Sequence of chain 1.A:
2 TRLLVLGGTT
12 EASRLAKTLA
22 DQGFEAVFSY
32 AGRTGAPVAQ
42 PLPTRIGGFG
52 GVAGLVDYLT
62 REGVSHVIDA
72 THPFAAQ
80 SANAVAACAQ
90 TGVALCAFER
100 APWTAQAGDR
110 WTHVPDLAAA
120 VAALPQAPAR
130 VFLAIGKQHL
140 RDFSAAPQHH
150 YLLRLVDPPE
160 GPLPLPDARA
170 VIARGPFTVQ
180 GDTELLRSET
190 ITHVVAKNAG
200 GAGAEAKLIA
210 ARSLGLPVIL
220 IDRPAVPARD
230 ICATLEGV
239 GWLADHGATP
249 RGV

Binding-site contacts:
Ligand atom O52 contacts residue ALA32 of chain 1.A at 2.8 Å (h-bond).
Ligand atom O44 contacts residue THR11 of chain 1.A at 3.0 Å (h-bond).
Ligand atom O22 contacts residue ARG173 of chain 1.A at 2.8 Å (salt-bridge).
Ligand atom C43 contacts residue SER14 of chain 1.A at 3.3 Å.
Ligand atom N21 contacts residue NAP1 of chain 1.B at 3.4 Å.
Ligand atom C21 contacts residue ARG173 of chain 1.A at 3.4 Å.
Ligand atom N22 contacts residue NAP1 of chain 1.B at 3.4 Å.
Ligand atom O28 contacts residue LYS196 of chain 1.A at 3.2 Å.
Ligand atom C35 contacts residue ALA203 of chain 1.A at 3.1 Å (hydrophobic).
Ligand atom N24 contacts residue NAP1 of chain 1.B at 2.9 Å.
Ligand atom C25 contacts residue GLY135 of chain 1.A at 3.2 Å.
Ligand atom C25 contacts residue ILE134 of chain 1.A at 3.3 Å (hydrophobic).
Ligand atom O51 contacts residue ALA32 of chain 1.A at 3.3 Å (h-bond).
Ligand atom O51 contacts residue ARG34 of chain 1.A at 3.0 Å (salt-bridge).
Ligand atom O45 contacts residue SER14 of chain 1.A at 2.8 Å (h-bond).
Ligand atom O62 contacts residue GLN137 of chain 1.A at 2.9 Å (h-bond).
Ligand atom O62 contacts residue LYS196 of chain 1.A at 3.0 Å (salt-bridge).
Ligand atom C26 contacts residue NAP1 of chain 1.B at 3.2 Å.
Ligand atom C32 contacts residue ARG153 of chain 1.A at 3.4 Å.
Ligand atom O59 contacts residue VAL155 of chain 1.A at 2.8 Å (h-bond).
Ligand atom O51 contacts residue GLY33 of chain 1.A at 2.9 Å (h-bond).
Ligand atom O23 contacts residue VAL39 of chain 1.A at 2.9 Å (h-bond).
Ligand atom C27 contacts residue HIS73 of chain 1.A at 3.2 Å.
Ligand atom C19 contacts residue NAP1 of chain 1.B at 2.9 Å.
Ligand atom O33 contacts residue LYS206 of chain 1.A at 2.9 Å (salt-bridge).
Ligand atom O63 contacts residue LYS136 of chain 1.A at 2.8 Å (salt-bridge).
Ligand atom O58 contacts residue LYS136 of chain 1.A at 2.6 Å (salt-bridge).
Ligand atom O39 contacts residue THR10 of chain 1.A at 3.1 Å.
Ligand atom O29 contacts residue HIS73 of chain 1.A at 2.9 Å (h-bond).
Ligand atom O39 contacts residue THR11 of chain 1.A at 3.1 Å (h-bond).
Ligand atom O34 contacts residue ARG153 of chain 1.A at 3.0 Å (salt-bridge).
Ligand atom C49 contacts residue NAP1 of chain 1.B at 3.4 Å.
Ligand atom O23 contacts residue ARG173 of chain 1.A at 2.9 Å (salt-bridge).
Ligand atom C50 contacts residue ALA32 of chain 1.A at 3.4 Å (hydrophobic).
Ligand atom O52 contacts residue NAP1 of chain 1.B at 2.6 Å (h-bond).
Ligand atom O40 contacts residue NAP1 of chain 1.B at 3.0 Å.
Ligand atom O22 contacts residue THR35 of chain 1.A at 2.7 Å (h-bond).
Ligand atom O63 contacts residue GLN137 of chain 1.A at 3.0 Å (h-bond).
Ligand atom C10 contacts residue GLY9 of chain 1.A at 3.3 Å.
Ligand atom O33 contacts residue ARG153 of chain 1.A at 3.1 Å (salt-bridge).

This protein binds this small molecule.
Small molecule (SMILES): CC1=C2N[C@@](C)([C@@H]3N[C@@H](CC4=N[C@@](C)(CC5=NC1[C@@](C)(CC(=O)O)C5CCC(=O)O)C(CC(=O)O)=C4CCC(=O)O)[C@](C)(C=CC(=O)O)[C@H]3CC(=O)O)[C@@](C)(CC(=O)O)[C@@H]2CCC(=O)O